Sequence of chain 1.A:
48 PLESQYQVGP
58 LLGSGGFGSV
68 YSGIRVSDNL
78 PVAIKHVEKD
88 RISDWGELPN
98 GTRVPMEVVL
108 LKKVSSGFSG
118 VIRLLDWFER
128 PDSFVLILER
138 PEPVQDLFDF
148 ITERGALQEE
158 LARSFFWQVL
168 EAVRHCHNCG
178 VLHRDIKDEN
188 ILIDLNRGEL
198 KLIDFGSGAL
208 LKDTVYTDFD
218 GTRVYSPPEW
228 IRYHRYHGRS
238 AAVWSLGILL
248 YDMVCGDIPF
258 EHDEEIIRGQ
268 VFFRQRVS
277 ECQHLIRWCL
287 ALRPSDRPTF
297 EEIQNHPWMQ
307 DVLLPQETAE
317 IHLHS

The small molecule below binds the protein below.
Small molecule (SMILES): C[C@@H]1C[C@H](N)C[C@H](c2ccncc2NC(=O)c2ccc(F)c(-c3c(F)cccc3F)n2)C1

Binding-site contacts:
Ligand atom N1 contacts residue ASP201 of chain 1.A at 3.5 Å.
Ligand atom F2 contacts residue ILE200 of chain 1.A at 3.4 Å.
Ligand atom C14 contacts residue GLU136 of chain 1.A at 3.9 Å.
Ligand atom F contacts residue LEU189 of chain 1.A at 3.4 Å.
Ligand atom C2 contacts residue ASP143 of chain 1.A at 3.8 Å.
Ligand atom N contacts residue GLU186 of chain 1.A at 2.7 Å (salt-bridge).
Ligand atom C9 contacts residue PHE64 of chain 1.A at 3.4 Å (hydrophobic).
Ligand atom F2 contacts residue LEU189 of chain 1.A at 3.0 Å.
Ligand atom C contacts residue LEU59 of chain 1.A at 3.6 Å (hydrophobic).
Ligand atom C9 contacts residue LYS82 of chain 1.A at 3.7 Å.
Ligand atom C23 contacts residue LEU189 of chain 1.A at 3.5 Å (hydrophobic).
Ligand atom C19 contacts residue LEU59 of chain 1.A at 3.6 Å (hydrophobic).
Ligand atom C4 contacts residue ILE200 of chain 1.A at 3.7 Å (hydrophobic).
Ligand atom C9 contacts residue ASP201 of chain 1.A at 3.3 Å.
Ligand atom N contacts residue ASP143 of chain 1.A at 2.8 Å (salt-bridge).
Ligand atom C15 contacts residue LEU189 of chain 1.A at 3.7 Å (hydrophobic).
Ligand atom C7 contacts residue ILE200 of chain 1.A at 3.8 Å (hydrophobic).
Ligand atom C3 contacts residue ASP143 of chain 1.A at 3.5 Å.
Ligand atom C3 contacts residue GLU186 of chain 1.A at 3.4 Å.
Ligand atom N2 contacts residue ILE200 of chain 1.A at 3.8 Å.
Ligand atom F1 contacts residue LEU59 of chain 1.A at 3.3 Å.
Ligand atom C8 contacts residue PHE64 of chain 1.A at 3.6 Å (hydrophobic).
Ligand atom C17 contacts residue LEU189 of chain 1.A at 3.4 Å (hydrophobic).
Ligand atom C15 contacts residue GLU136 of chain 1.A at 3.1 Å.
Ligand atom F1 contacts residue ARG137 of chain 1.A at 3.3 Å.
Ligand atom C16 contacts residue LEU189 of chain 1.A at 3.2 Å (hydrophobic).
Ligand atom C20 contacts residue LEU59 of chain 1.A at 3.9 Å (hydrophobic).
Ligand atom C14 contacts residue ILE119 of chain 1.A at 3.9 Å (hydrophobic).
Ligand atom C4 contacts residue GLU186 of chain 1.A at 3.6 Å.
Ligand atom N1 contacts residue LYS82 of chain 1.A at 2.8 Å (salt-bridge).
Ligand atom O contacts residue LEU135 of chain 1.A at 3.4 Å.
Ligand atom C5 contacts residue ILE200 of chain 1.A at 3.6 Å (hydrophobic).
Ligand atom C20 contacts residue VAL141 of chain 1.A at 3.6 Å (hydrophobic).
Ligand atom F contacts residue ARG137 of chain 1.A at 3.6 Å.
Ligand atom C15 contacts residue ALA80 of chain 1.A at 3.6 Å (hydrophobic).
Ligand atom C14 contacts residue ALA80 of chain 1.A at 3.6 Å (hydrophobic).
Ligand atom C10 contacts residue LYS82 of chain 1.A at 3.7 Å.
Ligand atom C15 contacts residue ILE119 of chain 1.A at 3.6 Å (hydrophobic).
Ligand atom C contacts residue GLY60 of chain 1.A at 3.6 Å.
Ligand atom F contacts residue PRO138 of chain 1.A at 3.5 Å.